The small molecule below binds the protein below.
Small molecule (SMILES): C[C@@H](O)[C@@H](C)O

Binding-site contacts:
Ligand atom C4 contacts residue GLN117 of chain 4.C at 3.6 Å.
Ligand atom C4 contacts residue PHE240 of chain 4.A at 3.9 Å (hydrophobic).
Ligand atom C1 contacts residue SER244 of chain 4.A at 4.2 Å.
Ligand atom O5 contacts residue SER244 of chain 4.A at 4.3 Å.
Ligand atom C3 contacts residue SER244 of chain 4.A at 4.4 Å.
Ligand atom O6 contacts residue GLN117 of chain 4.C at 3.4 Å (h-bond).
Ligand atom C4 contacts residue SER244 of chain 4.A at 3.4 Å.
Ligand atom C3 contacts residue GLN117 of chain 4.C at 3.6 Å.
Ligand atom O6 contacts residue ARG114 of chain 4.C at 3.7 Å.
Ligand atom C1 contacts residue GLU241 of chain 4.A at 3.6 Å.

Sequence of chain 4.C:
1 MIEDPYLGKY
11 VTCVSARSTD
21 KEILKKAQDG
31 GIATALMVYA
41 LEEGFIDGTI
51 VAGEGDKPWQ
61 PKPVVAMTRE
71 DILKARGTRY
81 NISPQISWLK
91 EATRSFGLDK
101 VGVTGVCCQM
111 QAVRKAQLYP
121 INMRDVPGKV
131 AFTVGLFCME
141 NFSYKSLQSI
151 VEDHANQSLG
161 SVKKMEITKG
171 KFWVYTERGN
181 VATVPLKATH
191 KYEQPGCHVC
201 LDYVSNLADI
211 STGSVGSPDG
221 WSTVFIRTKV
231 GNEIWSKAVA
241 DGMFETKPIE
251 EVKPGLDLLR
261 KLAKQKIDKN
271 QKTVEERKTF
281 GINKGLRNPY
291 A

Sequence of chain 4.A:
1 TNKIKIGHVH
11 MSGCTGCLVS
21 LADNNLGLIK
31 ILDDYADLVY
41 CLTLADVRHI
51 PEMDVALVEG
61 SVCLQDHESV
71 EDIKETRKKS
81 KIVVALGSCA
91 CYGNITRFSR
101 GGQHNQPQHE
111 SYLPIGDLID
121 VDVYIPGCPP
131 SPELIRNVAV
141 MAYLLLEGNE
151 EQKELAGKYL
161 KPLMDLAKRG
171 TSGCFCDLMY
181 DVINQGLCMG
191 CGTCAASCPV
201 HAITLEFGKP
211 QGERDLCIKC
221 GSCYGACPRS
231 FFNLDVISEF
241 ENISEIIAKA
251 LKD